This small molecule binds to this protein.
Small molecule (SMILES): CC[C@H](C)[C@@H](C=O)NC(=O)[C@H](CO)NC(=O)[C@H](CCCCN)NC(=O)[C@@H](N)C(C)C

Binding-site contacts:
Ligand atom CD1 contacts residue THR349 of chain 60.A at 4.3 Å.
Ligand atom CG2 contacts residue PHE71 of chain 60.A at 4.0 Å (hydrophobic).

Sequence of chain 60.A:
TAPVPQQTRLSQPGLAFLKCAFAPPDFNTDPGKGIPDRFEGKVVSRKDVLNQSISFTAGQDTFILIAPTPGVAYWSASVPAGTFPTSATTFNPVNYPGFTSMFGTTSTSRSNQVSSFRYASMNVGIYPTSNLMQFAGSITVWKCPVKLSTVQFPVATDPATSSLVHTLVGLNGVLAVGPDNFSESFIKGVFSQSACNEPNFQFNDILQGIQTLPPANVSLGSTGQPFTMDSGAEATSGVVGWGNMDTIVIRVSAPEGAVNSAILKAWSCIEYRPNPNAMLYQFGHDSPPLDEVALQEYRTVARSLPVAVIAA